Binding-site contacts:
Ligand atom C1 contacts residue ASN12 of chain 18.F at 2.1 Å.
Ligand atom C7 contacts residue ASN12 of chain 18.F at 3.9 Å.
Ligand atom C2 contacts residue ASN12 of chain 18.F at 3.2 Å.
Ligand atom C5 contacts residue ASN12 of chain 18.F at 4.1 Å.
Ligand atom O7 contacts residue ASN12 of chain 18.F at 3.7 Å.
Ligand atom O5 contacts residue ASN12 of chain 18.F at 2.7 Å (h-bond).
Ligand atom N2 contacts residue ASN12 of chain 18.F at 3.8 Å.

This small molecule binds to this protein.
Small molecule (SMILES): CC(=O)N[C@H]1[C@H](O[C@H]2[C@H](O)[C@@H](NC(C)=O)CO[C@@H]2CO)O[C@H](CO)[C@@H](O)[C@@H]1O

Sequence of chain 18.F:
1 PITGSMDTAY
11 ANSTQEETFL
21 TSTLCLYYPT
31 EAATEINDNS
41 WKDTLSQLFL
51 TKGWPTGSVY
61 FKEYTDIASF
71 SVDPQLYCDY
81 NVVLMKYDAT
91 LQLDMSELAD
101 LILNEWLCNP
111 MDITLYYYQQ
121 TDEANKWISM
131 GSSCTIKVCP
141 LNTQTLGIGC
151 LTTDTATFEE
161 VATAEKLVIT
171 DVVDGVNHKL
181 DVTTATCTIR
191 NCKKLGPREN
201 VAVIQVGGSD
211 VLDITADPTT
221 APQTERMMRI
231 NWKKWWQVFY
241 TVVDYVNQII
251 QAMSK